Sequence of chain 1.A:
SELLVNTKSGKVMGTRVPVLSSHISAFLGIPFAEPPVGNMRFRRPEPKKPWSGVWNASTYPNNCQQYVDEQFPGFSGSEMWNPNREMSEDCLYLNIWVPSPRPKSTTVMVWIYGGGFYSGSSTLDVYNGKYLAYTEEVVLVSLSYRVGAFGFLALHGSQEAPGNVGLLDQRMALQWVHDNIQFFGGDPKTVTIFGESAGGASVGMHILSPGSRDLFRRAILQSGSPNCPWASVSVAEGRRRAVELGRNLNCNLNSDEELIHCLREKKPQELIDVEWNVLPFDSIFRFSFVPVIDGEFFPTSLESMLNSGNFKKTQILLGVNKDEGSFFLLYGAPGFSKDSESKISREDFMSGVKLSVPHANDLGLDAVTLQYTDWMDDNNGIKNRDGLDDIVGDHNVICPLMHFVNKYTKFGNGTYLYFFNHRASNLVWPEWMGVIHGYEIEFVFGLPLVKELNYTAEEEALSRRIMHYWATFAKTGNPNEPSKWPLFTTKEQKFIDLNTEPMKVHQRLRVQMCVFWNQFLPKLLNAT

This small molecule binds to this protein.
Small molecule (SMILES): CC(=O)N[C@@H]1[C@@H](O)[C@H](O)[C@@H](CO)O[C@H]1O

Binding-site contacts:
Ligand atom O6 contacts residue ASN80 of chain 1.A at 4.0 Å.
Ligand atom O5 contacts residue ASN80 of chain 1.A at 2.3 Å (h-bond).
Ligand atom O5 contacts residue SER82 of chain 1.A at 3.4 Å (h-bond).
Ligand atom O3 contacts residue THR83 of chain 1.A at 4.5 Å.
Ligand atom C5 contacts residue ASN80 of chain 1.A at 3.3 Å.
Ligand atom C4 contacts residue ASN80 of chain 1.A at 4.3 Å.
Ligand atom O3 contacts residue SER82 of chain 1.A at 3.1 Å (h-bond).
Ligand atom N2 contacts residue ASN80 of chain 1.A at 3.5 Å (h-bond).
Ligand atom C1 contacts residue ASN80 of chain 1.A at 1.4 Å.
Ligand atom C3 contacts residue ASN80 of chain 1.A at 4.0 Å.
Ligand atom C2 contacts residue ASN80 of chain 1.A at 2.9 Å.
Ligand atom C3 contacts residue SER82 of chain 1.A at 3.8 Å.
Ligand atom O7 contacts residue THR83 of chain 1.A at 4.2 Å.
Ligand atom C2 contacts residue SER82 of chain 1.A at 3.4 Å.
Ligand atom C6 contacts residue ASN80 of chain 1.A at 4.3 Å.
Ligand atom C1 contacts residue SER82 of chain 1.A at 3.4 Å.